This small molecule binds to this protein.
Small molecule (SMILES): CC(C)[C@H](NC(=O)CI)C(=O)N[C@@H](Cc1ccccc1)C(N)=O

Sequence of chain 1.B:
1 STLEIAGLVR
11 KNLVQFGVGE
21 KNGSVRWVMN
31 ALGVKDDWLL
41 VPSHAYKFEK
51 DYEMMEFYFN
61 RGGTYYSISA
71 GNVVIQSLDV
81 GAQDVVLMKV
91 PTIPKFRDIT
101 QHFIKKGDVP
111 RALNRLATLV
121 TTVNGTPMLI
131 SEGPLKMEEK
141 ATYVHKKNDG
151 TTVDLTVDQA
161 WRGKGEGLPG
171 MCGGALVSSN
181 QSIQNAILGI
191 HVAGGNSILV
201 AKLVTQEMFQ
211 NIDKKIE

Binding-site contacts:
Ligand atom CD2 contacts residue TRP27 of chain 1.B at 3.9 Å (hydrophobic).
Ligand atom C contacts residue PRO169 of chain 1.B at 4.2 Å (hydrophobic).
Ligand atom CE1 contacts residue ASN124 of chain 1.B at 3.5 Å.
Ligand atom CB contacts residue GLY170 of chain 1.B at 3.9 Å.
Ligand atom CE2 contacts residue ASN124 of chain 1.B at 3.4 Å.
Ligand atom CG1 contacts residue VAL28 of chain 1.B at 3.9 Å (hydrophobic).
Ligand atom CB contacts residue TRP27 of chain 1.B at 3.9 Å (hydrophobic).
Ligand atom CE1 contacts residue VAL123 of chain 1.B at 3.9 Å (hydrophobic).
Ligand atom CD2 contacts residue ASN124 of chain 1.B at 3.0 Å.
Ligand atom O1 contacts residue MET171 of chain 1.B at 3.0 Å (h-bond).
Ligand atom CB contacts residue VAL28 of chain 1.B at 3.3 Å (hydrophobic).
Ligand atom CA contacts residue PRO169 of chain 1.B at 4.1 Å (hydrophobic).
Ligand atom CD1 contacts residue VAL123 of chain 1.B at 4.1 Å (hydrophobic).
Ligand atom C1 contacts residue MET171 of chain 1.B at 3.9 Å (hydrophobic).
Ligand atom O1 contacts residue GLY170 of chain 1.B at 2.9 Å.
Ligand atom CD1 contacts residue PRO169 of chain 1.B at 4.2 Å (hydrophobic).
Ligand atom O1 contacts residue MET29 of chain 1.B at 4.2 Å.
Ligand atom O contacts residue PRO169 of chain 1.B at 3.3 Å.
Ligand atom O2 contacts residue GLY170 of chain 1.B at 3.3 Å (h-bond).
Ligand atom C1 contacts residue GLY170 of chain 1.B at 3.8 Å.
Ligand atom CH3 contacts residue CYS172 of chain 1.B at 1.8 Å (hydrophobic).
Ligand atom N2 contacts residue CYS172 of chain 1.B at 3.4 Å (h-bond).
Ligand atom N contacts residue GLY170 of chain 1.B at 3.4 Å.
Ligand atom CG contacts residue ASN124 of chain 1.B at 3.0 Å.
Ligand atom CG2 contacts residue HIS44 of chain 1.B at 3.5 Å.
Ligand atom CD1 contacts residue GLY170 of chain 1.B at 4.1 Å.
Ligand atom CB contacts residue ASN124 of chain 1.B at 3.5 Å.
Ligand atom CG2 contacts residue MET29 of chain 1.B at 3.8 Å (hydrophobic).
Ligand atom CA contacts residue GLY170 of chain 1.B at 3.3 Å.
Ligand atom CZ contacts residue ASN124 of chain 1.B at 3.6 Å.
Ligand atom C2 contacts residue VAL28 of chain 1.B at 3.5 Å (hydrophobic).
Ligand atom CH3 contacts residue MET171 of chain 1.B at 4.2 Å (hydrophobic).
Ligand atom O2 contacts residue PRO169 of chain 1.B at 3.7 Å.
Ligand atom C2 contacts residue GLY170 of chain 1.B at 3.5 Å.
Ligand atom CD1 contacts residue ASN124 of chain 1.B at 3.4 Å.
Ligand atom O1 contacts residue CYS172 of chain 1.B at 2.9 Å (h-bond).
Ligand atom C1 contacts residue CYS172 of chain 1.B at 2.8 Å (hydrophobic).
Ligand atom N contacts residue VAL28 of chain 1.B at 2.7 Å (h-bond).
Ligand atom CA2 contacts residue VAL28 of chain 1.B at 3.5 Å (hydrophobic).
Ligand atom CA contacts residue VAL28 of chain 1.B at 3.6 Å (hydrophobic).